Sequence of chain 1.E:
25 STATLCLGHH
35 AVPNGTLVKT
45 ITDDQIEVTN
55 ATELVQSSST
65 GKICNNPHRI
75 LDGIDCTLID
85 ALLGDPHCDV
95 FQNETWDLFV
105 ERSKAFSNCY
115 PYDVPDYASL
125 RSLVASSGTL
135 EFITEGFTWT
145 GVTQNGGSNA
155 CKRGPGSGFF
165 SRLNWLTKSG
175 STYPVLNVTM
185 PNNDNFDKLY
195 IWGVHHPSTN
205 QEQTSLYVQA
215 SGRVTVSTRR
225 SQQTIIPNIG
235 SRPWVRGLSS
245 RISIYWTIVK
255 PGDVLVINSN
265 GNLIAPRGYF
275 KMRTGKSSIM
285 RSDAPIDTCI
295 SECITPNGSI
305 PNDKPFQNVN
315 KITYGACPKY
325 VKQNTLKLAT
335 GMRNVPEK

Sequence of chain 1.C:
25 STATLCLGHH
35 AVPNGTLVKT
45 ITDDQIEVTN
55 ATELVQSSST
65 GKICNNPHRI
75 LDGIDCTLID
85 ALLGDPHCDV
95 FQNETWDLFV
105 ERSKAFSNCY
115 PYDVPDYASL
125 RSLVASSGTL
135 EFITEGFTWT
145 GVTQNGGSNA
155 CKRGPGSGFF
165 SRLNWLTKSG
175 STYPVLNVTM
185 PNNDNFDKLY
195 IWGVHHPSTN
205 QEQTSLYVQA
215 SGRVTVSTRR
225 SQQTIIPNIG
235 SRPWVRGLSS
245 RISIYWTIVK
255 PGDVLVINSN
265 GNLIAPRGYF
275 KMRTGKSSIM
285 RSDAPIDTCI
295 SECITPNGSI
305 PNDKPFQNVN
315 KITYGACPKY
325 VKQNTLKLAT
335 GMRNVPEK

Sequence of chain 1.L:
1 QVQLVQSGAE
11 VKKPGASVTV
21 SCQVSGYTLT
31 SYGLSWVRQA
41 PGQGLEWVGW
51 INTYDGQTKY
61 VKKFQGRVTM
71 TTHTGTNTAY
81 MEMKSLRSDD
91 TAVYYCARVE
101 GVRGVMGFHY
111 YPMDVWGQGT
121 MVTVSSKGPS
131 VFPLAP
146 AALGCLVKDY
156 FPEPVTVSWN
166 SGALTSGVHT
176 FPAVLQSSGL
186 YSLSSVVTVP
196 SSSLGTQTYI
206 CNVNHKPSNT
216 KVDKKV

The protein below binds the small molecule below.
Small molecule (SMILES): CC(=O)N[C@H]1[C@H](O[C@H]2[C@H](O)[C@@H](NC(C)=O)CO[C@@H]2CO)O[C@H](CO)[C@@H](O[C@@H]2O[C@H](CO[C@H]3O[C@H](CO[C@H]4O[C@H](CO)[C@@H](O)[C@H](O)[C@@H]4O[C@H]4O[C@H](CO)[C@@H](O)[C@H](O)[C@@H]4O)[C@@H](O)[C@H](O[C@H]4O[C@H](CO)[C@@H](O)[C@H](O)[C@@H]4O)[C@@H]3O)[C@@H](O)[C@H](O[C@H]3O[C@H](CO)[C@@H](O)[C@H](O)[C@@H]3O)[C@@H]2O)[C@@H]1O

Binding-site contacts:
Ligand atom C1 contacts residue GLY104 of chain 1.L at 4.2 Å.
Ligand atom C5 contacts residue ASN314 of chain 1.E at 4.2 Å.
Ligand atom C6 contacts residue THR58 of chain 1.L at 4.0 Å.
Ligand atom O4 contacts residue THR74 of chain 1.L at 3.8 Å.
Ligand atom O6 contacts residue THR72 of chain 1.L at 3.9 Å.
Ligand atom O5 contacts residue ASP55 of chain 1.L at 3.8 Å.
Ligand atom C3 contacts residue ASP55 of chain 1.L at 4.1 Å.
Ligand atom C8 contacts residue GLU69 of chain 1.F at 4.1 Å.
Ligand atom O2 contacts residue GLN57 of chain 1.L at 3.4 Å.
Ligand atom C7 contacts residue ASP55 of chain 1.L at 3.8 Å.
Ligand atom O5 contacts residue TYR54 of chain 1.L at 3.5 Å (h-bond).
Ligand atom O6 contacts residue GLY104 of chain 1.L at 3.3 Å (h-bond).
Ligand atom O5 contacts residue ASN301 of chain 1.E at 2.3 Å (h-bond).
Ligand atom N2 contacts residue VAL313 of chain 1.E at 3.8 Å.
Ligand atom O4 contacts residue GLN57 of chain 1.L at 4.0 Å.
Ligand atom C8 contacts residue VAL313 of chain 1.E at 4.2 Å (hydrophobic).
Ligand atom O5 contacts residue ASN314 of chain 1.E at 4.1 Å.
Ligand atom C5 contacts residue ASN301 of chain 1.E at 3.6 Å.
Ligand atom C5 contacts residue TYR54 of chain 1.L at 4.1 Å (hydrophobic).
Ligand atom C3 contacts residue ASN301 of chain 1.E at 3.8 Å.
Ligand atom N2 contacts residue ASN301 of chain 1.E at 2.9 Å (h-bond).
Ligand atom C6 contacts residue GLY56 of chain 1.L at 3.8 Å.
Ligand atom C5 contacts residue GLN57 of chain 1.L at 3.8 Å.
Ligand atom O7 contacts residue ASN301 of chain 1.E at 3.1 Å (h-bond).
Ligand atom C7 contacts residue ASN301 of chain 1.E at 3.2 Å.
Ligand atom C1 contacts residue VAL313 of chain 1.E at 3.9 Å (hydrophobic).
Ligand atom O7 contacts residue ASP55 of chain 1.L at 2.7 Å (salt-bridge).
Ligand atom C8 contacts residue SER61 of chain 1.E at 3.7 Å.
Ligand atom O5 contacts residue GLY104 of chain 1.L at 3.7 Å.
Ligand atom C2 contacts residue ASN301 of chain 1.E at 2.4 Å.
Ligand atom O6 contacts residue GLY56 of chain 1.L at 4.2 Å.
Ligand atom O3 contacts residue THR278 of chain 1.C at 4.2 Å.
Ligand atom C6 contacts residue GLN57 of chain 1.L at 3.9 Å.
Ligand atom O6 contacts residue TYR54 of chain 1.L at 2.5 Å (h-bond).
Ligand atom C6 contacts residue GLY104 of chain 1.L at 4.0 Å.
Ligand atom C6 contacts residue TYR54 of chain 1.L at 3.4 Å (hydrophobic).
Ligand atom C6 contacts residue LYS315 of chain 1.E at 3.8 Å.
Ligand atom C6 contacts residue ASP55 of chain 1.L at 3.8 Å.
Ligand atom O6 contacts residue THR58 of chain 1.L at 3.6 Å (h-bond).
Ligand atom C1 contacts residue ASN301 of chain 1.E at 1.4 Å.

Sequence of chain 1.F:
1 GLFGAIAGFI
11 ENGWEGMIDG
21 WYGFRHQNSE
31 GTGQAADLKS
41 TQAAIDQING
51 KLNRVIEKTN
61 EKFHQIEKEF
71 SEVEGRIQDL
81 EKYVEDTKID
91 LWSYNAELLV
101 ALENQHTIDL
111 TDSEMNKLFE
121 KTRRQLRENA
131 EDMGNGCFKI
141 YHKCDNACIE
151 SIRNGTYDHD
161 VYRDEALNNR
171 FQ